Binding-site contacts:
Ligand atom O9 contacts residue LYS352 of chain 1.A at 3.5 Å (salt-bridge).
Ligand atom C5 contacts residue SER291 of chain 1.A at 3.6 Å.
Ligand atom C7 contacts residue SER291 of chain 1.A at 4.1 Å.
Ligand atom C4 contacts residue ASN318 of chain 1.A at 3.2 Å.
Ligand atom C9 contacts residue TRP321 of chain 1.A at 4.3 Å (hydrophobic).
Ligand atom C7 contacts residue TRP321 of chain 1.A at 3.9 Å (hydrophobic).
Ligand atom C11 contacts residue ASP320 of chain 1.A at 3.8 Å.
Ligand atom O1B contacts residue ALA288 of chain 1.A at 3.8 Å.
Ligand atom C10 contacts residue TRP321 of chain 1.A at 3.9 Å (hydrophobic).
Ligand atom C11 contacts residue TRP321 of chain 1.A at 3.6 Å (hydrophobic).
Ligand atom C7 contacts residue SER289 of chain 1.A at 3.7 Å.
Ligand atom C3 contacts residue ASN318 of chain 1.A at 3.9 Å.
Ligand atom N5 contacts residue ASN318 of chain 1.A at 3.4 Å (h-bond).
Ligand atom C11 contacts residue THR319 of chain 1.A at 3.5 Å.
Ligand atom C11 contacts residue SER291 of chain 1.A at 3.6 Å.
Ligand atom O10 contacts residue THR319 of chain 1.A at 4.2 Å.
Ligand atom C10 contacts residue SER291 of chain 1.A at 3.6 Å.
Ligand atom C1 contacts residue ASN318 of chain 1.A at 4.3 Å.
Ligand atom O4 contacts residue THR319 of chain 1.A at 3.9 Å.
Ligand atom N5 contacts residue TRP321 of chain 1.A at 4.0 Å.
Ligand atom O8 contacts residue SER289 of chain 1.A at 2.8 Å (h-bond).
Ligand atom C8 contacts residue SER289 of chain 1.A at 3.5 Å.
Ligand atom C6 contacts residue SER291 of chain 1.A at 3.7 Å.
Ligand atom C9 contacts residue LYS352 of chain 1.A at 3.2 Å.
Ligand atom C5 contacts residue ASN318 of chain 1.A at 3.8 Å.
Ligand atom N5 contacts residue SER291 of chain 1.A at 2.8 Å (h-bond).
Ligand atom O1B contacts residue SER289 of chain 1.A at 3.7 Å.
Ligand atom O1A contacts residue ASN318 of chain 1.A at 3.3 Å (h-bond).
Ligand atom C9 contacts residue SER289 of chain 1.A at 3.8 Å.
Ligand atom C10 contacts residue ASN318 of chain 1.A at 3.8 Å.
Ligand atom O4 contacts residue ASN318 of chain 1.A at 2.8 Å (h-bond).
Ligand atom C6 contacts residue SER289 of chain 1.A at 3.7 Å.
Ligand atom O7 contacts residue TRP321 of chain 1.A at 4.2 Å.
Ligand atom O9 contacts residue TRP321 of chain 1.A at 4.3 Å.
Ligand atom O1A contacts residue SER286 of chain 1.A at 3.4 Å (h-bond).
Ligand atom O8 contacts residue ALA288 of chain 1.A at 4.3 Å.
Ligand atom C1 contacts residue SER286 of chain 1.A at 3.5 Å.
Ligand atom C11 contacts residue ASN318 of chain 1.A at 4.1 Å.
Ligand atom O1B contacts residue SER286 of chain 1.A at 2.9 Å (h-bond).
Ligand atom C10 contacts residue THR319 of chain 1.A at 4.1 Å.

A protein and the small-molecule ligand that binds it are described below.
Small molecule (SMILES): CC(=O)N[C@@H]1[C@@H](O)[C@@H](F)[C@](F)(C(=O)O)O[C@H]1[C@H](O)[C@H](O)CO

Sequence of chain 1.A:
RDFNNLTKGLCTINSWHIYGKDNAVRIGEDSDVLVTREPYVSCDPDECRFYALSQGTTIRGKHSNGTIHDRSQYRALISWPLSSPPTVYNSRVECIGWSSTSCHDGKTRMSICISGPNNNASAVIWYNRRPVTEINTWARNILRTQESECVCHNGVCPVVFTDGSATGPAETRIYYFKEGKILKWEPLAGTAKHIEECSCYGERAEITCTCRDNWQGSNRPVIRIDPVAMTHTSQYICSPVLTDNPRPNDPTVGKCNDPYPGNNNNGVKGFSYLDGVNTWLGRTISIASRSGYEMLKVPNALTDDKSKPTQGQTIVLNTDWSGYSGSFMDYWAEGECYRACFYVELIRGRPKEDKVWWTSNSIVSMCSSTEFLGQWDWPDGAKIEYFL